Sequence of chain 1.A:
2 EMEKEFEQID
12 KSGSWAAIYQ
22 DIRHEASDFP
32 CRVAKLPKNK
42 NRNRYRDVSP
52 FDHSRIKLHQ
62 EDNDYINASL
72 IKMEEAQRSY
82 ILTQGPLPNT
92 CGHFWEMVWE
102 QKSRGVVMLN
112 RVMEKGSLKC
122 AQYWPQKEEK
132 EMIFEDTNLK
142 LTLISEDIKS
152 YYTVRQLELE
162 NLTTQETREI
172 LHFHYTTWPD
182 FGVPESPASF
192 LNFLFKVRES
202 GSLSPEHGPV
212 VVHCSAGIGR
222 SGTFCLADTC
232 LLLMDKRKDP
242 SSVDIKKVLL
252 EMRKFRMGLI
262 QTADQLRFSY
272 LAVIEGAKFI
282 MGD

Binding-site contacts:
Ligand atom C13 contacts residue ASP48 of chain 1.A at 3.1 Å.
Ligand atom O11 contacts residue ARG24 of chain 1.A at 3.4 Å (salt-bridge).
Ligand atom O6 contacts residue ARG221 of chain 1.A at 2.8 Å (salt-bridge).
Ligand atom C15 contacts residue ASP48 of chain 1.A at 3.2 Å.
Ligand atom C13 contacts residue GLN262 of chain 1.A at 3.7 Å.
Ligand atom O6 contacts residue CYS215 of chain 1.A at 3.5 Å (h-bond).
Ligand atom O13 contacts residue ARG254 of chain 1.A at 3.0 Å (salt-bridge).
Ligand atom C38 contacts residue GLN262 of chain 1.A at 3.7 Å.
Ligand atom C6 contacts residue TYR46 of chain 1.A at 3.5 Å (hydrophobic).
Ligand atom N2 contacts residue ASP48 of chain 1.A at 3.0 Å (salt-bridge).
Ligand atom O2 contacts residue SER216 of chain 1.A at 3.5 Å.
Ligand atom N1 contacts residue ASP48 of chain 1.A at 2.9 Å (salt-bridge).
Ligand atom C24 contacts residue GLY220 of chain 1.A at 3.5 Å.
Ligand atom C7 contacts residue ASP48 of chain 1.A at 3.7 Å.
Ligand atom O11 contacts residue TYR20 of chain 1.A at 3.4 Å (h-bond).
Ligand atom O12 contacts residue ARG24 of chain 1.A at 3.3 Å (salt-bridge).
Ligand atom O13 contacts residue ARG24 of chain 1.A at 3.4 Å (salt-bridge).
Ligand atom C14 contacts residue ASP48 of chain 1.A at 3.7 Å.
Ligand atom C39 contacts residue TYR20 of chain 1.A at 3.2 Å (hydrophobic).
Ligand atom O11 contacts residue ARG254 of chain 1.A at 3.0 Å (salt-bridge).
Ligand atom C39 contacts residue GLN262 of chain 1.A at 3.6 Å.
Ligand atom C3 contacts residue GLN262 of chain 1.A at 3.5 Å.
Ligand atom C12 contacts residue GLN262 of chain 1.A at 3.6 Å.
Ligand atom C3 contacts residue PHE182 of chain 1.A at 3.4 Å (hydrophobic).
Ligand atom O11 contacts residue GLY259 of chain 1.A at 3.7 Å.
Ligand atom C8 contacts residue GLY220 of chain 1.A at 3.5 Å.
Ligand atom C12 contacts residue ASP48 of chain 1.A at 3.7 Å.
Ligand atom C10 contacts residue ASP48 of chain 1.A at 3.6 Å.
Ligand atom C39 contacts residue ARG24 of chain 1.A at 3.4 Å.
Ligand atom O1 contacts residue GLN262 of chain 1.A at 3.2 Å (h-bond).
Ligand atom C38 contacts residue ARG24 of chain 1.A at 3.4 Å.
Ligand atom O12 contacts residue GLN262 of chain 1.A at 3.7 Å.
Ligand atom O7 contacts residue ARG221 of chain 1.A at 3.6 Å.
Ligand atom C15 contacts residue GLN262 of chain 1.A at 3.3 Å.
Ligand atom O8 contacts residue PHE182 of chain 1.A at 3.4 Å.
Ligand atom C24 contacts residue ARG221 of chain 1.A at 3.3 Å.
Ligand atom O7 contacts residue GLN266 of chain 1.A at 2.8 Å (h-bond).
Ligand atom O7 contacts residue PHE182 of chain 1.A at 3.6 Å.
Ligand atom C36 contacts residue ARG254 of chain 1.A at 3.6 Å.
Ligand atom C2 contacts residue PHE182 of chain 1.A at 3.5 Å (hydrophobic).

This small molecule binds to this protein.
Small molecule (SMILES): COC(=O)c1c(O)cccc1OCCCCNC(=O)[C@H](Cc1ccc(OCC(=O)O)c(O)c1)NC(C)=O